Binding-site contacts:
Ligand atom C10 contacts residue PHE121 of chain 4.A at 3.5 Å (hydrophobic).
Ligand atom C1 contacts residue PRO112 of chain 4.A at 3.7 Å (hydrophobic).
Ligand atom N1' contacts residue TRP489 of chain 1.A at 3.3 Å.
Ligand atom O7 contacts residue LYS171 of chain 4.A at 3.5 Å.
Ligand atom N3' contacts residue GLY36 of chain 4.A at 3.5 Å.
Ligand atom C13 contacts residue TRP489 of chain 1.A at 3.8 Å (hydrophobic).
Ligand atom C4 contacts residue ARG292 of chain 1.A at 3.8 Å.
Ligand atom CL4' contacts residue TRP489 of chain 1.A at 3.7 Å.
Ligand atom OBA contacts residue SER568 of chain 1.A at 2.9 Å.
Ligand atom C4 contacts residue MET115 of chain 4.A at 3.8 Å (hydrophobic).
Ligand atom OBB contacts residue LYS171 of chain 4.A at 3.2 Å (salt-bridge).
Ligand atom C5' contacts residue MET485 of chain 1.A at 3.7 Å (hydrophobic).
Ligand atom N12 contacts residue LYS171 of chain 4.A at 3.4 Å (salt-bridge).
Ligand atom O7' contacts residue ARG292 of chain 1.A at 2.9 Å (salt-bridge).
Ligand atom C5' contacts residue TRP489 of chain 1.A at 3.5 Å (hydrophobic).
Ligand atom C8' contacts residue MET266 of chain 1.A at 3.6 Å (hydrophobic).
Ligand atom OBB contacts residue PRO112 of chain 4.A at 3.2 Å.
Ligand atom N3' contacts residue TRP489 of chain 1.A at 3.6 Å.
Ligand atom O7 contacts residue VAL111 of chain 4.A at 3.5 Å.
Ligand atom C6' contacts residue ARG292 of chain 1.A at 3.4 Å.
Ligand atom C10 contacts residue GLN122 of chain 4.A at 3.1 Å.
Ligand atom C8' contacts residue FAD1 of chain 1.E at 3.6 Å.
Ligand atom C13 contacts residue ARG292 of chain 1.A at 3.7 Å.
Ligand atom N14 contacts residue TRP489 of chain 1.A at 3.4 Å.
Ligand atom C13 contacts residue SER568 of chain 1.A at 3.7 Å.
Ligand atom O13 contacts residue SER568 of chain 1.A at 2.9 Å (h-bond).
Ligand atom C4 contacts residue ASP291 of chain 1.A at 3.5 Å.
Ligand atom C4' contacts residue TRP489 of chain 1.A at 3.5 Å (hydrophobic).
Ligand atom C5 contacts residue ALA120 of chain 4.A at 3.7 Å (hydrophobic).
Ligand atom C6' contacts residue TRP489 of chain 1.A at 3.6 Å (hydrophobic).
Ligand atom N1' contacts residue ARG292 of chain 1.A at 2.8 Å (salt-bridge).
Ligand atom O13 contacts residue ARG292 of chain 1.A at 2.5 Å (salt-bridge).
Ligand atom C6 contacts residue PHE121 of chain 4.A at 3.5 Å (hydrophobic).
Ligand atom O7 contacts residue PRO112 of chain 4.A at 3.5 Å.
Ligand atom O7' contacts residue MET266 of chain 1.A at 3.6 Å (h-bond).
Ligand atom O7' contacts residue PHE121 of chain 4.A at 3.5 Å.
Ligand atom C6 contacts residue VAL111 of chain 4.A at 3.5 Å (hydrophobic).
Ligand atom C2' contacts residue TRP489 of chain 1.A at 3.4 Å (hydrophobic).
Ligand atom C5 contacts residue ASP291 of chain 1.A at 3.5 Å.
Ligand atom C9 contacts residue ALA37 of chain 4.A at 3.5 Å (hydrophobic).

Sequence of chain 4.A:
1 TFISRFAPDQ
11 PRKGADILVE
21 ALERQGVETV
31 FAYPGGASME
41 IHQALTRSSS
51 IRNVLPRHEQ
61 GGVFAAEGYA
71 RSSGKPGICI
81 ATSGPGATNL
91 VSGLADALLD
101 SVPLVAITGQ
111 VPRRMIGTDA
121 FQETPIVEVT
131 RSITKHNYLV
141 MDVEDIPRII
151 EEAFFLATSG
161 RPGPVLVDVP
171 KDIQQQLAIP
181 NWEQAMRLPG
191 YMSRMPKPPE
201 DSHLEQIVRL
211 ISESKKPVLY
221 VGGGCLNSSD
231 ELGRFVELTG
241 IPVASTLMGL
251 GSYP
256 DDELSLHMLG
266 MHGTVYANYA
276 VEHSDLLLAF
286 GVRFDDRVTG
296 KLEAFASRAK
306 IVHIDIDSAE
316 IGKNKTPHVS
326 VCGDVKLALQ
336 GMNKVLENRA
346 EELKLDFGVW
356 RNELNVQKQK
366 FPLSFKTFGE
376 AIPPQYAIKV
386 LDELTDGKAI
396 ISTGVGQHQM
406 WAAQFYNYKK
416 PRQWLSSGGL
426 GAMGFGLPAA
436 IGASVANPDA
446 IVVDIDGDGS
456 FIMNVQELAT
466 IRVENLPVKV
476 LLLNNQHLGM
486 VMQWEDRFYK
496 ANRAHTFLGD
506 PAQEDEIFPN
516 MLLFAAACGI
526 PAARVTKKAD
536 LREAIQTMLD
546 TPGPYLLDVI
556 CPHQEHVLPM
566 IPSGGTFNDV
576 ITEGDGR

Sequence of chain 1.A:
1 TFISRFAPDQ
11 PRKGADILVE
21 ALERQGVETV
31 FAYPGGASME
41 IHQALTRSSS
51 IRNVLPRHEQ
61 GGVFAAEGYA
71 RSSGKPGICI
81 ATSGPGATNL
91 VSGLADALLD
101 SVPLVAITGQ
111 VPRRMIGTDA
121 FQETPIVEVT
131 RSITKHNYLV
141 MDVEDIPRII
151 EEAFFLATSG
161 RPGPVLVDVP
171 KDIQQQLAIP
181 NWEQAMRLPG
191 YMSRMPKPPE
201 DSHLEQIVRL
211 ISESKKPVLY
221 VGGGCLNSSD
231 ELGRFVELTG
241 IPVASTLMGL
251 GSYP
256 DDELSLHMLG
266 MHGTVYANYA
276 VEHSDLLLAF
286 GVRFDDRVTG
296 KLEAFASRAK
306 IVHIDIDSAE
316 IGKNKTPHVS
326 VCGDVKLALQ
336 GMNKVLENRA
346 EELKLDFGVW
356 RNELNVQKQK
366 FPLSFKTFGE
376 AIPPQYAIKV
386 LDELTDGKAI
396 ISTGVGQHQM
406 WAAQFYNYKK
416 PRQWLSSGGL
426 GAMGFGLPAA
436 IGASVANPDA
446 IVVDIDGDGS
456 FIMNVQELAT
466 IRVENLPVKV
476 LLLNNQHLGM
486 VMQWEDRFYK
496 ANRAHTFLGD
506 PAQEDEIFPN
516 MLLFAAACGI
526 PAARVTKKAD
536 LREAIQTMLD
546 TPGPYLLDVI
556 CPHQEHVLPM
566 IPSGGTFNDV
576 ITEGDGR

A small-molecule ligand and the protein it binds are described below.
Small molecule (SMILES): CCOC(=O)c1ccccc1S(=O)(=O)NC(=O)Nc1nc(Cl)cc(OC)n1